Sequence of chain 10.A:
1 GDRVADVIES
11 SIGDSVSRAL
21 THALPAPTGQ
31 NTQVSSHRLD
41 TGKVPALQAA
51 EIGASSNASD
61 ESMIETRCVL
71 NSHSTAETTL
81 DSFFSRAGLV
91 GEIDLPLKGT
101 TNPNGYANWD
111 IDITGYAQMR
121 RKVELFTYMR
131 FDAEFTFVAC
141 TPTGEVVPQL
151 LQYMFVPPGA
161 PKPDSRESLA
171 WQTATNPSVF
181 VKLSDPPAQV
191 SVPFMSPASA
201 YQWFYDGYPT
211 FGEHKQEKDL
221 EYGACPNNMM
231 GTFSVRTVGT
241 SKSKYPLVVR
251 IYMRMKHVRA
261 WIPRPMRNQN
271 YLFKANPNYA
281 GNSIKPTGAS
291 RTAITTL

Sequence of chain 10.C:
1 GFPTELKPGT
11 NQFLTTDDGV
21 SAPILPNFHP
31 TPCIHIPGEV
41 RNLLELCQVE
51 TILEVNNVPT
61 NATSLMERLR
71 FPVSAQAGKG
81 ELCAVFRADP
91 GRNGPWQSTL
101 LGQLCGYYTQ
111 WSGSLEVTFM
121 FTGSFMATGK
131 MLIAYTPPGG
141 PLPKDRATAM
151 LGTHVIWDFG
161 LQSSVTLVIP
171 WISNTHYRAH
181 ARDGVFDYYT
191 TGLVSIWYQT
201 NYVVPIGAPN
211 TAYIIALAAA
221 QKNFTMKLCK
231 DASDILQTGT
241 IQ

This protein binds this small molecule.
Small molecule (SMILES): C[C@H](CCOc1ccc(I)cc1)CCN1CCN(c2ccncc2)C1=O

Binding-site contacts:
Ligand atom CAP contacts residue TYR201 of chain 10.A at 3.5 Å (hydrophobic).
Ligand atom NAY contacts residue TRP203 of chain 10.A at 3.7 Å.
Ligand atom CAV contacts residue VAL192 of chain 10.A at 3.9 Å (hydrophobic).
Ligand atom CAW contacts residue TRP203 of chain 10.A at 3.4 Å (hydrophobic).
Ligand atom CAD contacts residue GLN202 of chain 10.A at 3.6 Å.
Ligand atom OAS contacts residue MET195 of chain 10.A at 3.1 Å.
Ligand atom NAZ contacts residue ASN228 of chain 10.A at 3.9 Å.
Ligand atom CAJ contacts residue PHE135 of chain 10.A at 3.8 Å (hydrophobic).
Ligand atom CAG contacts residue ASP112 of chain 10.A at 3.5 Å.
Ligand atom CAK contacts residue PHE155 of chain 10.A at 3.5 Å (hydrophobic).
Ligand atom CAG contacts residue THR114 of chain 10.A at 3.9 Å.
Ligand atom CAT contacts residue TRP203 of chain 10.A at 3.4 Å (hydrophobic).
Ligand atom CAE contacts residue THR114 of chain 10.A at 3.5 Å.
Ligand atom CAF contacts residue ASN228 of chain 10.A at 3.2 Å.
Ligand atom CAQ contacts residue ASN228 of chain 10.A at 3.6 Å.
Ligand atom CAV contacts residue MET195 of chain 10.A at 3.9 Å (hydrophobic).
Ligand atom CAF contacts residue TRP203 of chain 10.A at 3.6 Å (hydrophobic).
Ligand atom CAA contacts residue PHE135 of chain 10.A at 3.8 Å (hydrophobic).
Ligand atom OAB contacts residue TRP203 of chain 10.A at 3.7 Å.
Ligand atom CAD contacts residue ASN228 of chain 10.A at 3.5 Å.
Ligand atom CAL contacts residue ILE111 of chain 10.A at 3.5 Å (hydrophobic).
Ligand atom CAW contacts residue ASN228 of chain 10.A at 3.7 Å.
Ligand atom CAQ contacts residue TYR201 of chain 10.A at 3.7 Å (hydrophobic).
Ligand atom OAB contacts residue ILE113 of chain 10.A at 3.3 Å (h-bond).
Ligand atom CAV contacts residue ILE111 of chain 10.A at 3.9 Å (hydrophobic).
Ligand atom NAZ contacts residue TRP203 of chain 10.A at 3.2 Å.
Ligand atom CAI contacts residue ILE24 of chain 10.C at 3.7 Å (hydrophobic).
Ligand atom CAI contacts residue PHE155 of chain 10.A at 3.5 Å (hydrophobic).
Ligand atom CAL contacts residue PHE135 of chain 10.A at 3.7 Å (hydrophobic).
Ligand atom OAB contacts residue ASP112 of chain 10.A at 3.6 Å.
Ligand atom CAH contacts residue VAL192 of chain 10.A at 3.9 Å (hydrophobic).
Ligand atom CAE contacts residue ASP112 of chain 10.A at 3.6 Å.
Ligand atom CAF contacts residue GLN202 of chain 10.A at 3.6 Å.
Ligand atom CAK contacts residue MET195 of chain 10.A at 3.8 Å (hydrophobic).
Ligand atom OAS contacts residue VAL192 of chain 10.A at 3.9 Å.
Ligand atom CAQ contacts residue TRP203 of chain 10.A at 3.4 Å (hydrophobic).
Ligand atom CAG contacts residue TRP203 of chain 10.A at 3.9 Å (hydrophobic).
Ligand atom CAM contacts residue MET195 of chain 10.A at 4.0 Å (hydrophobic).
Ligand atom CAX contacts residue ILE111 of chain 10.A at 3.9 Å (hydrophobic).
Ligand atom CAM contacts residue ILE111 of chain 10.A at 3.6 Å (hydrophobic).